Binding-site contacts:
Ligand atom C contacts residue LEU16 of chain 1.B at 3.4 Å (hydrophobic).
Ligand atom OXT contacts residue LEU16 of chain 1.B at 3.0 Å.
Ligand atom O contacts residue SER20 of chain 1.B at 4.4 Å.
Ligand atom CA contacts residue LEU16 of chain 1.B at 3.8 Å (hydrophobic).
Ligand atom C contacts residue ILE19 of chain 1.B at 4.5 Å (hydrophobic).
Ligand atom OXT contacts residue ILE19 of chain 1.B at 3.5 Å.
Ligand atom O contacts residue LEU16 of chain 1.B at 3.9 Å.
Ligand atom O contacts residue GLY1 of chain 1.P at 3.8 Å.
Ligand atom OXT contacts residue SER20 of chain 1.B at 4.5 Å.

A small-molecule ligand and the protein it binds are described below.
Small molecule (SMILES): NCC(=O)O

Sequence of chain 1.B:
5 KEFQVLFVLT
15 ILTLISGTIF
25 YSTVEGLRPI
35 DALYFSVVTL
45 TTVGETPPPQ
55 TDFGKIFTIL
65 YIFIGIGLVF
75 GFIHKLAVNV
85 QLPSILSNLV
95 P